Binding-site contacts:
Ligand atom O5 contacts residue ASP796 of chain 1.A at 4.4 Å.
Ligand atom C1 contacts residue ASN709 of chain 1.C at 1.5 Å.
Ligand atom O7 contacts residue ASN709 of chain 1.C at 2.9 Å (h-bond).
Ligand atom C8 contacts residue GLY1131 of chain 1.C at 3.6 Å.
Ligand atom C4 contacts residue ASN709 of chain 1.C at 4.3 Å.
Ligand atom C2 contacts residue ASN709 of chain 1.C at 2.5 Å.
Ligand atom C8 contacts residue ASN710 of chain 1.C at 4.5 Å.
Ligand atom C5 contacts residue ASN709 of chain 1.C at 3.7 Å.
Ligand atom C7 contacts residue ASN709 of chain 1.C at 3.1 Å.
Ligand atom N2 contacts residue ASN709 of chain 1.C at 2.9 Å (h-bond).
Ligand atom C7 contacts residue GLY1131 of chain 1.C at 4.3 Å.
Ligand atom C3 contacts residue ASN709 of chain 1.C at 3.8 Å.
Ligand atom O5 contacts residue ASN709 of chain 1.C at 2.4 Å (h-bond).
Ligand atom C8 contacts residue ASN709 of chain 1.C at 3.7 Å.
Ligand atom O7 contacts residue ILE1130 of chain 1.C at 4.4 Å.

Sequence of chain 1.C:
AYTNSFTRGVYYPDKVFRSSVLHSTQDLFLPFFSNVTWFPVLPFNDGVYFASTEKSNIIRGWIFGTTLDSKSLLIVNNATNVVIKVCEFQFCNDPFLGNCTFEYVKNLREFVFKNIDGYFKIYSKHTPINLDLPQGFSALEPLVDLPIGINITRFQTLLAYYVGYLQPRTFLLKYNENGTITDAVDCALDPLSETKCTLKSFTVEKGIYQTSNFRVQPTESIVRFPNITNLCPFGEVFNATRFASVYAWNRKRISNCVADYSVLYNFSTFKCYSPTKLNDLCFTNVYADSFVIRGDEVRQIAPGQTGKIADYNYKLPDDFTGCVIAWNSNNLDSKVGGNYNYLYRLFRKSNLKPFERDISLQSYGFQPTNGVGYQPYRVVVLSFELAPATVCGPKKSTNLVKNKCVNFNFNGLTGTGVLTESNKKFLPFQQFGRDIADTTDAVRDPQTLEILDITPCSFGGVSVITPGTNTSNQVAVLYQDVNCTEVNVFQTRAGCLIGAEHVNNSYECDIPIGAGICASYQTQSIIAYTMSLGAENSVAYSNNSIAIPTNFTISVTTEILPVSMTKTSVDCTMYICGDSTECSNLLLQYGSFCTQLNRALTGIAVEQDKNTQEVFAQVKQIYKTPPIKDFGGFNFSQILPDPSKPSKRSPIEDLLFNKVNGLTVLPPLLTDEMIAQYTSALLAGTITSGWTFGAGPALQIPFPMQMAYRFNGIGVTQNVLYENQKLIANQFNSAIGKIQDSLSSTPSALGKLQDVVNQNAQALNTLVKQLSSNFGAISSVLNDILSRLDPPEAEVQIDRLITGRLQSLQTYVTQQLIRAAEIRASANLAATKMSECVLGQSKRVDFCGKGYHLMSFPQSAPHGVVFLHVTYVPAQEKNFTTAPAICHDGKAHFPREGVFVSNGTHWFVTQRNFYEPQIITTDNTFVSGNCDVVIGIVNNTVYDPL

Sequence of chain 1.A:
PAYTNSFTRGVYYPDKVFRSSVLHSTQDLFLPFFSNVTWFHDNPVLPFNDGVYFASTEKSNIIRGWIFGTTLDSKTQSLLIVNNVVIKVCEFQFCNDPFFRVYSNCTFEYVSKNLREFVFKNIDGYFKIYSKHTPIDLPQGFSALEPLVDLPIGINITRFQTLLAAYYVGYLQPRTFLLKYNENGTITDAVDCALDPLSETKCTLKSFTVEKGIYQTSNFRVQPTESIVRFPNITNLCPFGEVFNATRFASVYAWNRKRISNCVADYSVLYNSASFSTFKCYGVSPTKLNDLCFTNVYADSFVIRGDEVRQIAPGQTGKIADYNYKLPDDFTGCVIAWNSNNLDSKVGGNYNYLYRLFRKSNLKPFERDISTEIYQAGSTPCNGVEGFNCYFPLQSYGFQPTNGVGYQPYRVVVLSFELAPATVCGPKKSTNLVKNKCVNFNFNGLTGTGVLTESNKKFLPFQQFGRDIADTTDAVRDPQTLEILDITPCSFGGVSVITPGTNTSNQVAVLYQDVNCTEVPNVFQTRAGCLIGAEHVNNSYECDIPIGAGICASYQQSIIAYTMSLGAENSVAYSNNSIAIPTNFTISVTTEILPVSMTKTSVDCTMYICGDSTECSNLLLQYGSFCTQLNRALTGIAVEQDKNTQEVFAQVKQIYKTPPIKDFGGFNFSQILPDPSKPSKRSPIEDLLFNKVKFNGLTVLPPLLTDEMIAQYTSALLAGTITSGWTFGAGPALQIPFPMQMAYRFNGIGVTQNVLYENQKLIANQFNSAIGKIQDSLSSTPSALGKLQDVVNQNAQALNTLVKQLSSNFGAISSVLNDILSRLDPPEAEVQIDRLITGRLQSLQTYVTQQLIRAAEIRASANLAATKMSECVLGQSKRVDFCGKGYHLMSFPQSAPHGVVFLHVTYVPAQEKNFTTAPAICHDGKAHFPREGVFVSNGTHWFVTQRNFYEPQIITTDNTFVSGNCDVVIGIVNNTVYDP

A small-molecule ligand and the protein it binds are described below.
Small molecule (SMILES): CC(=O)N[C@@H]1[C@@H](O)[C@H](O)[C@@H](CO)O[C@H]1O